This small molecule binds to this protein.
Small molecule (SMILES): CC(=O)N[C@@H]1[C@@H](O)[C@H](O)[C@@H](CO)O[C@H]1O

Sequence of chain 1.A:
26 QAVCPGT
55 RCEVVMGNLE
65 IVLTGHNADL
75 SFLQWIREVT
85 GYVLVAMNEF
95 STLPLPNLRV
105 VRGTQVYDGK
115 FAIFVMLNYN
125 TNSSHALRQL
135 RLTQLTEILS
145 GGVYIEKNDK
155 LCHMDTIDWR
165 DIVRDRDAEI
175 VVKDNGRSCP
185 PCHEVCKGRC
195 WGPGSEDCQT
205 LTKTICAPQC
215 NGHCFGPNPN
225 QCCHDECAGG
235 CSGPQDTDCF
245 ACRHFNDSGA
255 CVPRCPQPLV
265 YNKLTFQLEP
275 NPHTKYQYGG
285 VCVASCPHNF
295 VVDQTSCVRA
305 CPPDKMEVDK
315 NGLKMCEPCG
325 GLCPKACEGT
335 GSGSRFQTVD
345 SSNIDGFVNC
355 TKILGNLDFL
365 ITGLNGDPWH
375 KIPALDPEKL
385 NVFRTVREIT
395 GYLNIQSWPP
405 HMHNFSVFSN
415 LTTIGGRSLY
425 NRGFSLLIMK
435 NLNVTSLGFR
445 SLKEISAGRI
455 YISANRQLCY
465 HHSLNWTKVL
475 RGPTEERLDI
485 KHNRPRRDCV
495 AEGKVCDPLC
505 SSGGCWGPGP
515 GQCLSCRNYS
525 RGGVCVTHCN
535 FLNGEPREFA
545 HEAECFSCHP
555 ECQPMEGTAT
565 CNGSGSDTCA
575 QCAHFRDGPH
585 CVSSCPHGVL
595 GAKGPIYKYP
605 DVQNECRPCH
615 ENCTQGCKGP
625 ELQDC

Binding-site contacts:
Ligand atom O7 contacts residue SER440 of chain 1.A at 4.5 Å.
Ligand atom C8 contacts residue ASN408 of chain 1.A at 4.2 Å.
Ligand atom C7 contacts residue SER440 of chain 1.A at 4.2 Å.
Ligand atom C3 contacts residue ASN408 of chain 1.A at 3.8 Å.
Ligand atom C5 contacts residue ASN408 of chain 1.A at 3.8 Å.
Ligand atom C8 contacts residue PRO512 of chain 1.A at 4.0 Å (hydrophobic).
Ligand atom O5 contacts residue ASN408 of chain 1.A at 2.5 Å (h-bond).
Ligand atom O7 contacts residue HIS407 of chain 1.A at 3.4 Å.
Ligand atom C2 contacts residue ASN408 of chain 1.A at 2.5 Å.
Ligand atom O7 contacts residue ASN408 of chain 1.A at 3.2 Å (h-bond).
Ligand atom O7 contacts residue THR439 of chain 1.A at 3.9 Å.
Ligand atom C7 contacts residue ASN408 of chain 1.A at 3.1 Å.
Ligand atom C8 contacts residue THR439 of chain 1.A at 3.9 Å.
Ligand atom C4 contacts residue ASN408 of chain 1.A at 4.3 Å.
Ligand atom C8 contacts residue SER440 of chain 1.A at 3.7 Å.
Ligand atom C1 contacts residue ASN408 of chain 1.A at 1.5 Å.
Ligand atom N2 contacts residue ASN408 of chain 1.A at 2.8 Å (h-bond).